Binding-site contacts:
Ligand atom C15 contacts residue LEU111 of chain 1.G at 3.3 Å (hydrophobic).
Ligand atom C16 contacts residue LEU29 of chain 1.G at 3.5 Å (hydrophobic).
Ligand atom C14 contacts residue LEU25 of chain 1.G at 3.4 Å (hydrophobic).
Ligand atom C4 contacts residue LEU29 of chain 1.G at 3.8 Å (hydrophobic).
Ligand atom C7 contacts residue ALA146 of chain 1.G at 4.1 Å (hydrophobic).
Ligand atom C7 contacts residue ILE122 of chain 1.G at 4.1 Å (hydrophobic).
Ligand atom C5 contacts residue TYR90 of chain 1.G at 4.1 Å (hydrophobic).
Ligand atom C3 contacts residue VAL109 of chain 1.G at 3.6 Å (hydrophobic).
Ligand atom C1 contacts residue ILE122 of chain 1.G at 3.9 Å (hydrophobic).
Ligand atom S contacts residue LYS14 of chain 1.G at 3.0 Å (salt-bridge).
Ligand atom O3 contacts residue LYS14 of chain 1.G at 2.6 Å (salt-bridge).
Ligand atom C11 contacts residue ILE122 of chain 1.G at 4.0 Å (hydrophobic).
Ligand atom O1 contacts residue ALA146 of chain 1.G at 3.7 Å.
Ligand atom C10 contacts residue ILE122 of chain 1.G at 4.0 Å (hydrophobic).
Ligand atom O2 contacts residue TYR147 of chain 1.G at 4.0 Å.
Ligand atom C11 contacts residue LEU29 of chain 1.G at 3.8 Å (hydrophobic).
Ligand atom N contacts residue LEU29 of chain 1.G at 3.7 Å.
Ligand atom C16 contacts residue LEU25 of chain 1.G at 4.0 Å (hydrophobic).
Ligand atom O1 contacts residue LYS14 of chain 1.G at 4.0 Å.
Ligand atom C8 contacts residue ILE122 of chain 1.G at 4.1 Å (hydrophobic).
Ligand atom C8 contacts residue ALA146 of chain 1.G at 3.8 Å (hydrophobic).
Ligand atom C13 contacts residue GLU16 of chain 1.G at 3.2 Å.
Ligand atom C2 contacts residue LEU29 of chain 1.G at 3.2 Å (hydrophobic).
Ligand atom C1 contacts residue LEU29 of chain 1.G at 3.5 Å (hydrophobic).
Ligand atom C5 contacts residue VAL109 of chain 1.G at 4.0 Å (hydrophobic).
Ligand atom C3 contacts residue LEU29 of chain 1.G at 3.6 Å (hydrophobic).
Ligand atom C6 contacts residue ARG33 of chain 1.G at 4.1 Å.
Ligand atom O2 contacts residue LYS14 of chain 1.G at 2.3 Å (salt-bridge).
Ligand atom C16 contacts residue LEU111 of chain 1.G at 3.9 Å (hydrophobic).
Ligand atom C3 contacts residue VAL30 of chain 1.G at 4.1 Å (hydrophobic).
Ligand atom C14 contacts residue LEU111 of chain 1.G at 3.9 Å (hydrophobic).
Ligand atom C4 contacts residue TYR90 of chain 1.G at 3.9 Å (hydrophobic).
Ligand atom C15 contacts residue LEU25 of chain 1.G at 3.0 Å (hydrophobic).
Ligand atom O3 contacts residue ILE122 of chain 1.G at 3.9 Å.
Ligand atom C4 contacts residue VAL109 of chain 1.G at 3.4 Å (hydrophobic).
Ligand atom C5 contacts residue ARG33 of chain 1.G at 4.0 Å.
Ligand atom N contacts residue ILE122 of chain 1.G at 4.0 Å.
Ligand atom C6 contacts residue TYR90 of chain 1.G at 3.3 Å (hydrophobic).
Ligand atom C12 contacts residue GLU16 of chain 1.G at 3.4 Å.
Ligand atom O1 contacts residue TYR150 of chain 1.G at 3.0 Å.

Sequence of chain 1.G:
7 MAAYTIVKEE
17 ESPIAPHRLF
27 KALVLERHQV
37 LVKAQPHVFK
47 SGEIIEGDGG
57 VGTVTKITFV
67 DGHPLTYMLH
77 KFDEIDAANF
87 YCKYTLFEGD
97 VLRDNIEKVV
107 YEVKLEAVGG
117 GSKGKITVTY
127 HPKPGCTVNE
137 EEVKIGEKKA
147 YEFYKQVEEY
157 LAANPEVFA

The small molecule below binds the protein below.
Small molecule (SMILES): O=S(=O)(O)c1cccc2cccc(Nc3ccccc3)c12